Sequence of chain 1.A:
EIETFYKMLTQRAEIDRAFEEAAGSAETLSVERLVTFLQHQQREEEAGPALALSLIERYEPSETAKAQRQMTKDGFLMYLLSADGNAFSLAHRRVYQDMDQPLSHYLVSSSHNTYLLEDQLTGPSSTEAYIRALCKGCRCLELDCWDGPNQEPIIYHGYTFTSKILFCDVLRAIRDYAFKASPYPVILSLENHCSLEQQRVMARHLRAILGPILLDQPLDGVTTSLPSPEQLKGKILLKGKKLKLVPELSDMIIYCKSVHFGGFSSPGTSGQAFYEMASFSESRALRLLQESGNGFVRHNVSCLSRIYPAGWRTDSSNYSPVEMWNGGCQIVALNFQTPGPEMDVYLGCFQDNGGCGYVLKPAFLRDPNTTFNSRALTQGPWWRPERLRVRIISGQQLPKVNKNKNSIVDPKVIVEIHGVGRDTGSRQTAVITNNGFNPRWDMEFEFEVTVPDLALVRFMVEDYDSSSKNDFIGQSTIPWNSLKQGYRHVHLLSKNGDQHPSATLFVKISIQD

Binding-site contacts:
Ligand atom O2P contacts residue GLU258 of chain 1.A at 2.4 Å (salt-bridge).
Ligand atom O1 contacts residue HIS224 of chain 1.A at 4.2 Å.
Ligand atom C2 contacts residue GLU209 of chain 1.A at 4.2 Å.
Ligand atom P contacts residue ASN180 of chain 1.A at 3.2 Å.
Ligand atom O3 contacts residue TYR419 of chain 1.A at 3.7 Å.
Ligand atom C7 contacts residue ASN180 of chain 1.A at 2.9 Å.
Ligand atom O1 contacts residue HIS179 of chain 1.A at 3.9 Å.
Ligand atom O4 contacts residue TYR419 of chain 1.A at 3.3 Å.
Ligand atom C4 contacts residue GLU258 of chain 1.A at 3.8 Å.
Ligand atom C2 contacts residue TYR419 of chain 1.A at 4.0 Å (hydrophobic).
Ligand atom C3 contacts residue ARG417 of chain 1.A at 3.7 Å.
Ligand atom P contacts residue GLU258 of chain 1.A at 3.7 Å.
Ligand atom O1P contacts residue HIS224 of chain 1.A at 3.2 Å.
Ligand atom C4 contacts residue ARG417 of chain 1.A at 4.3 Å.
Ligand atom C5 contacts residue TYR419 of chain 1.A at 3.9 Å (hydrophobic).
Ligand atom P contacts residue HIS179 of chain 1.A at 4.1 Å.
Ligand atom O2P contacts residue ASP211 of chain 1.A at 3.6 Å (salt-bridge).
Ligand atom C3 contacts residue TYR419 of chain 1.A at 3.5 Å (hydrophobic).
Ligand atom O3 contacts residue GLU209 of chain 1.A at 3.5 Å (salt-bridge).
Ligand atom O2P contacts residue CA1 of chain 1.C at 2.5 Å.
Ligand atom C7 contacts residue HIS179 of chain 1.A at 2.9 Å.
Ligand atom P contacts residue CA1 of chain 1.C at 2.5 Å.
Ligand atom P contacts residue GLU209 of chain 1.A at 4.3 Å.
Ligand atom C7 contacts residue CA1 of chain 1.C at 2.5 Å.
Ligand atom O1P contacts residue ASP211 of chain 1.A at 2.8 Å (salt-bridge).
Ligand atom C2 contacts residue CA1 of chain 1.C at 3.9 Å.
Ligand atom O1P contacts residue TYR182 of chain 1.A at 3.5 Å (h-bond).
Ligand atom O3 contacts residue HIS179 of chain 1.A at 3.8 Å.
Ligand atom C2 contacts residue HIS179 of chain 1.A at 3.0 Å.
Ligand atom O1P contacts residue CA1 of chain 1.C at 2.7 Å.
Ligand atom C7 contacts residue GLU258 of chain 1.A at 4.0 Å.
Ligand atom C7 contacts residue GLU209 of chain 1.A at 3.1 Å.
Ligand atom O4 contacts residue ARG417 of chain 1.A at 3.7 Å.
Ligand atom O1 contacts residue ASN180 of chain 1.A at 4.1 Å.
Ligand atom O3 contacts residue ARG417 of chain 1.A at 2.5 Å (salt-bridge).
Ligand atom P contacts residue ASP211 of chain 1.A at 3.8 Å.
Ligand atom C3 contacts residue HIS179 of chain 1.A at 4.0 Å.
Ligand atom C1 contacts residue HIS179 of chain 1.A at 3.9 Å.
Ligand atom O1P contacts residue ASN180 of chain 1.A at 2.6 Å (h-bond).
Ligand atom O1 contacts residue CA1 of chain 1.C at 4.0 Å.

The small molecule below binds the protein below.
Small molecule (SMILES): O=[P]1(O)C[C@@H]2[C@H](O)[C@@H](O)[C@H](O)[C@@H](O)[C@@H]2O1